Sequence of chain 1.A:
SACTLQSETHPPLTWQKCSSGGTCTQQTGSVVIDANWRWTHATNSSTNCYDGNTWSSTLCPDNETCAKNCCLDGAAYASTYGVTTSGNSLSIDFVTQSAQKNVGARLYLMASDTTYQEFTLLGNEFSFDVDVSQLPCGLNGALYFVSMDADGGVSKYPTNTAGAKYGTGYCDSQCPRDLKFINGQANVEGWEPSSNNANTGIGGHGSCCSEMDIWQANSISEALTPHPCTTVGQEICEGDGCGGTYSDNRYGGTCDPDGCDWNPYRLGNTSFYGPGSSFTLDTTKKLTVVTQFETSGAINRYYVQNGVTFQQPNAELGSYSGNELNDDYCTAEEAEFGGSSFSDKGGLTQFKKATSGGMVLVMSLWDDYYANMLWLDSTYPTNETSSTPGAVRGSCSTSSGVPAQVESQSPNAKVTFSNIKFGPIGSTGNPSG

Binding-site contacts:
Ligand atom O4 contacts residue ASP259 of chain 1.A at 3.6 Å.
Ligand atom C1 contacts residue ARG251 of chain 1.A at 4.0 Å.
Ligand atom C1 contacts residue ASP259 of chain 1.A at 3.5 Å.
Ligand atom O6 contacts residue GLN175 of chain 1.A at 3.4 Å (h-bond).
Ligand atom O1 contacts residue ARG394 of chain 1.A at 3.0 Å (salt-bridge).
Ligand atom O4 contacts residue G2F1 of chain 1.C at 3.4 Å.
Ligand atom O4 contacts residue GLN217 of chain 1.A at 3.8 Å.
Ligand atom O3 contacts residue GLN217 of chain 1.A at 3.1 Å (h-bond).
Ligand atom O2 contacts residue THR226 of chain 1.A at 3.8 Å.
Ligand atom O5 contacts residue ARG251 of chain 1.A at 3.1 Å (salt-bridge).
Ligand atom O2 contacts residue ASP259 of chain 1.A at 2.7 Å (salt-bridge).
Ligand atom O5 contacts residue ARG394 of chain 1.A at 3.3 Å (salt-bridge).
Ligand atom C3 contacts residue ASP259 of chain 1.A at 3.4 Å.
Ligand atom C1 contacts residue TRP376 of chain 1.A at 3.9 Å (hydrophobic).
Ligand atom O3 contacts residue HIS228 of chain 1.A at 3.1 Å (h-bond).
Ligand atom C1 contacts residue ARG394 of chain 1.A at 3.9 Å.
Ligand atom O4 contacts residue TRP376 of chain 1.A at 3.7 Å.
Ligand atom C4 contacts residue G2F1 of chain 1.C at 3.9 Å.
Ligand atom C2 contacts residue TYR381 of chain 1.A at 3.8 Å (hydrophobic).
Ligand atom O3 contacts residue ASP214 of chain 1.A at 2.9 Å (salt-bridge).
Ligand atom O3 contacts residue G2F1 of chain 1.C at 3.2 Å.
Ligand atom C5 contacts residue TRP376 of chain 1.A at 3.5 Å (hydrophobic).
Ligand atom C2 contacts residue PRO258 of chain 1.A at 3.5 Å (hydrophobic).
Ligand atom C3 contacts residue ARG251 of chain 1.A at 3.7 Å.
Ligand atom C6 contacts residue ARG394 of chain 1.A at 4.0 Å.
Ligand atom O6 contacts residue ARG251 of chain 1.A at 3.0 Å (salt-bridge).
Ligand atom O4 contacts residue ARG251 of chain 1.A at 3.8 Å.
Ligand atom C3 contacts residue GLN217 of chain 1.A at 3.6 Å.
Ligand atom C2 contacts residue ASP259 of chain 1.A at 3.4 Å.
Ligand atom C6 contacts residue ASP262 of chain 1.A at 3.8 Å.
Ligand atom O3 contacts residue ARG251 of chain 1.A at 3.3 Å (salt-bridge).
Ligand atom O2 contacts residue TYR381 of chain 1.A at 3.6 Å.
Ligand atom O6 contacts residue THR246 of chain 1.A at 3.1 Å (h-bond).
Ligand atom O2 contacts residue HIS228 of chain 1.A at 3.8 Å.
Ligand atom C2 contacts residue HIS228 of chain 1.A at 3.9 Å.
Ligand atom O6 contacts residue TRP376 of chain 1.A at 3.6 Å.
Ligand atom O6 contacts residue ARG394 of chain 1.A at 3.0 Å (salt-bridge).
Ligand atom C6 contacts residue ARG251 of chain 1.A at 3.9 Å.
Ligand atom C5 contacts residue ASP259 of chain 1.A at 3.9 Å.
Ligand atom C6 contacts residue TRP376 of chain 1.A at 3.8 Å (hydrophobic).

The small molecule below binds the protein below.
Small molecule (SMILES): OC[C@H]1O[C@@H](O[C@H]2[C@H](O)[C@@H](O)[C@H](O)O[C@@H]2CO)[C@H](O)[C@@H](O)[C@@H]1O